The small molecule below binds the protein below.
Small molecule (SMILES): CC(=O)N[C@H]1[C@H](O[C@H]2[C@H](O)[C@@H](NC(C)=O)CO[C@@H]2CO)O[C@H](CO)[C@@H](O)[C@@H]1O

Binding-site contacts:
Ligand atom C8 contacts residue GLY360 of chain 1.A at 4.3 Å.
Ligand atom C8 contacts residue ASN379 of chain 1.A at 4.4 Å.
Ligand atom O5 contacts residue SER381 of chain 1.A at 3.4 Å (h-bond).
Ligand atom C1 contacts residue ASN379 of chain 1.A at 1.5 Å.
Ligand atom C5 contacts residue ASN379 of chain 1.A at 3.6 Å.
Ligand atom C8 contacts residue THR366 of chain 1.A at 3.9 Å.
Ligand atom O7 contacts residue ASN379 of chain 1.A at 3.4 Å (h-bond).
Ligand atom C2 contacts residue ASN379 of chain 1.A at 2.4 Å.
Ligand atom C1 contacts residue SER381 of chain 1.A at 3.4 Å.
Ligand atom C8 contacts residue THR365 of chain 1.A at 3.7 Å.
Ligand atom C7 contacts residue ASN379 of chain 1.A at 3.3 Å.
Ligand atom C5 contacts residue SER381 of chain 1.A at 3.5 Å.
Ligand atom C6 contacts residue SER381 of chain 1.A at 4.2 Å.
Ligand atom N2 contacts residue ASN379 of chain 1.A at 2.9 Å (h-bond).
Ligand atom O5 contacts residue ASN379 of chain 1.A at 2.4 Å (h-bond).
Ligand atom C4 contacts residue ASN379 of chain 1.A at 4.2 Å.
Ligand atom C3 contacts residue ASN379 of chain 1.A at 3.7 Å.

Sequence of chain 1.A:
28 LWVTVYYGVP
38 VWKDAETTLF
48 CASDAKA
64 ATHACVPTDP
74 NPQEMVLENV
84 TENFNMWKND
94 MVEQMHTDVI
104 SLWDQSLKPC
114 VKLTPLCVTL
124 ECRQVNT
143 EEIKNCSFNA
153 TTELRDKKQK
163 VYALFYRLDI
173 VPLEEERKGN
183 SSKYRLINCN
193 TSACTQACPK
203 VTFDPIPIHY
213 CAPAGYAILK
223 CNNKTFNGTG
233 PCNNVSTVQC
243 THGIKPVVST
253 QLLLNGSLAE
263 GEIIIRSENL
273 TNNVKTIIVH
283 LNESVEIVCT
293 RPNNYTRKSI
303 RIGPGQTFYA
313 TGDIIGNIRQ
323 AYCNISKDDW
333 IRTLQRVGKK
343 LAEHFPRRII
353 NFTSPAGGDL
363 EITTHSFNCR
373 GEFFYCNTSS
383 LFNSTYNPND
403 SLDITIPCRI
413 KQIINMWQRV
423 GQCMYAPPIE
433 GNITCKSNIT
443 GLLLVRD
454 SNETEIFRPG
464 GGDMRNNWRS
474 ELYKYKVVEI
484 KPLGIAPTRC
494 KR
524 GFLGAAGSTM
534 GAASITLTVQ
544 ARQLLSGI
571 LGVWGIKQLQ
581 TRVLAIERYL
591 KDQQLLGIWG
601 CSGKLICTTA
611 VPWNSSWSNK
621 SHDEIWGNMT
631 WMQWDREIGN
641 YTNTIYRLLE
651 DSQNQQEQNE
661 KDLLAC